Binding-site contacts:
Ligand atom N7 contacts residue SER632 of chain 2.I at 3.7 Å.
Ligand atom N3 contacts residue GLY639 of chain 2.I at 4.2 Å.
Ligand atom C6 contacts residue SER632 of chain 2.I at 4.0 Å.
Ligand atom N6 contacts residue GLY637 of chain 2.I at 3.4 Å (h-bond).
Ligand atom N7 contacts residue HIS630 of chain 2.I at 3.7 Å.
Ligand atom C4 contacts residue PRO631 of chain 2.I at 4.2 Å (hydrophobic).
Ligand atom N1 contacts residue PHE638 of chain 2.I at 4.1 Å.
Ligand atom C2 contacts residue ILE622 of chain 2.I at 4.3 Å (hydrophobic).
Ligand atom N6 contacts residue GLY639 of chain 2.I at 3.5 Å (h-bond).
Ligand atom N6 contacts residue PHE638 of chain 2.I at 3.7 Å.
Ligand atom N7 contacts residue ASP609 of chain 2.I at 4.0 Å.
Ligand atom C6 contacts residue GLY639 of chain 2.I at 3.7 Å.
Ligand atom N3 contacts residue PRO631 of chain 2.I at 4.1 Å.
Ligand atom N1 contacts residue GLY639 of chain 2.I at 3.0 Å (h-bond).
Ligand atom N9 contacts residue HIS630 of chain 2.I at 4.4 Å.
Ligand atom N1 contacts residue PRO631 of chain 2.I at 4.2 Å.
Ligand atom C2 contacts residue GLY639 of chain 2.I at 2.9 Å.
Ligand atom N6 contacts residue PRO633 of chain 2.I at 4.4 Å.
Ligand atom C6 contacts residue PRO631 of chain 2.I at 4.3 Å (hydrophobic).
Ligand atom C5 contacts residue SER632 of chain 2.I at 3.9 Å.
Ligand atom C5 contacts residue PRO631 of chain 2.I at 4.4 Å (hydrophobic).
Ligand atom C2 contacts residue PRO631 of chain 2.I at 4.2 Å (hydrophobic).
Ligand atom N6 contacts residue SER632 of chain 2.I at 3.6 Å.
Ligand atom C8 contacts residue HIS630 of chain 2.I at 3.3 Å.
Ligand atom N9 contacts residue PRO631 of chain 2.I at 3.9 Å.

This small molecule binds to this protein.
Small molecule (SMILES): Nc1ncnc2[nH]cnc12

Sequence of chain 2.I:
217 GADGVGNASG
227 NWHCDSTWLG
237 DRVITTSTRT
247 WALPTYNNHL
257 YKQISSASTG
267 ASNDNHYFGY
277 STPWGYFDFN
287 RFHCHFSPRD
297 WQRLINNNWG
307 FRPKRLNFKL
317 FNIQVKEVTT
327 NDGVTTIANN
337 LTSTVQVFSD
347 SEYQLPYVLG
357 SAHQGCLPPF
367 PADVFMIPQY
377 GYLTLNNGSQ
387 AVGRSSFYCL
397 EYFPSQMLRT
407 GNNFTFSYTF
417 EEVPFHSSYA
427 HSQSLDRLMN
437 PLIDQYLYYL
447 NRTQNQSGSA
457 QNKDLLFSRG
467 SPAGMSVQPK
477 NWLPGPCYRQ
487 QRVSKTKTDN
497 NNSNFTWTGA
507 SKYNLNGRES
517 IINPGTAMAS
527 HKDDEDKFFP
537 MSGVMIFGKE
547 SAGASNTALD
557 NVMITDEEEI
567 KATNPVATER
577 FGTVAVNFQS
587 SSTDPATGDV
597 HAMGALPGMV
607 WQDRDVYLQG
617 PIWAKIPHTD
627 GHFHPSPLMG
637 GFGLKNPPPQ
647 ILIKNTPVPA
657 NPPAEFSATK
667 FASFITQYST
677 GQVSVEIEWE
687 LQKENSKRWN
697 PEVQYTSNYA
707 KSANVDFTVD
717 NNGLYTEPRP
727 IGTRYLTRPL